A small-molecule ligand and the protein it binds are described below.
Small molecule (SMILES): N[C@@H](CCC(=O)O)C(=O)O

Sequence of chain 1.B:
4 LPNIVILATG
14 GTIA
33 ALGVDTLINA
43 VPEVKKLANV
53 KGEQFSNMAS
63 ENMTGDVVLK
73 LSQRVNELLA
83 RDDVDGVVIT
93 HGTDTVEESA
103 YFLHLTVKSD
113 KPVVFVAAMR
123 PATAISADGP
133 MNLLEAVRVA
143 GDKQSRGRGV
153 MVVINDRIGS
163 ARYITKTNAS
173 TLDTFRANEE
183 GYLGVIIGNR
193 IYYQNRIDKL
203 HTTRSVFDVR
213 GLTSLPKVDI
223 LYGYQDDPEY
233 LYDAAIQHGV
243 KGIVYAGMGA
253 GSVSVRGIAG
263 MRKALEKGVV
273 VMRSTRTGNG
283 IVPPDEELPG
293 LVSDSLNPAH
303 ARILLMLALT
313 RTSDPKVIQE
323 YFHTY

Sequence of chain 1.D:
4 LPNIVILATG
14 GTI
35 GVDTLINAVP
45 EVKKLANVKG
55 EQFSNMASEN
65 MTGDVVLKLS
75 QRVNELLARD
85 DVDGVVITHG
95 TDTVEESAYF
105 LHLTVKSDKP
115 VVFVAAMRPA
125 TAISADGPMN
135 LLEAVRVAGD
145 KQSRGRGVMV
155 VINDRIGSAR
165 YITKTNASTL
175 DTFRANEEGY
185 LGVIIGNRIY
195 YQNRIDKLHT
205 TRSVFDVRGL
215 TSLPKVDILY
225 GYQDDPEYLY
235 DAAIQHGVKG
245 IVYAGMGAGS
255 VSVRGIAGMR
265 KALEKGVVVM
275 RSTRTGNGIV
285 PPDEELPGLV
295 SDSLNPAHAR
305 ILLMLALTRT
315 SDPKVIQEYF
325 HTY

Binding-site contacts:
Ligand atom OE1 contacts residue ASP96 of chain 1.D at 4.2 Å.
Ligand atom CD contacts residue THR95 of chain 1.D at 3.6 Å.
Ligand atom O contacts residue SER62 of chain 1.D at 2.6 Å (h-bond).
Ligand atom OE2 contacts residue ILE16 of chain 1.D at 4.3 Å.
Ligand atom OXT contacts residue ALA61 of chain 1.D at 3.6 Å.
Ligand atom CD contacts residue GLY14 of chain 1.D at 4.3 Å.
Ligand atom OE2 contacts residue THR95 of chain 1.D at 3.9 Å.
Ligand atom C contacts residue GLU63 of chain 1.D at 3.5 Å.
Ligand atom C contacts residue ALA61 of chain 1.D at 4.4 Å (hydrophobic).
Ligand atom O contacts residue GLY94 of chain 1.D at 3.7 Å.
Ligand atom OE1 contacts residue GLY94 of chain 1.D at 3.6 Å.
Ligand atom OXT contacts residue THR95 of chain 1.D at 4.4 Å.
Ligand atom OE1 contacts residue THR95 of chain 1.D at 2.7 Å (h-bond).
Ligand atom OE2 contacts residue THR15 of chain 1.D at 2.7 Å (h-bond).
Ligand atom C contacts residue ASP96 of chain 1.D at 4.0 Å.
Ligand atom OE2 contacts residue ALA120 of chain 1.D at 3.9 Å.
Ligand atom CD contacts residue GLY94 of chain 1.D at 3.8 Å.
Ligand atom O contacts residue THR95 of chain 1.D at 3.6 Å (h-bond).
Ligand atom O contacts residue GLU63 of chain 1.D at 3.7 Å.
Ligand atom OE1 contacts residue ALA120 of chain 1.D at 3.9 Å.
Ligand atom CA contacts residue GLU63 of chain 1.D at 3.5 Å.
Ligand atom C contacts residue SER62 of chain 1.D at 3.5 Å.
Ligand atom C contacts residue THR95 of chain 1.D at 4.2 Å.
Ligand atom N contacts residue SER254 of chain 1.B at 3.4 Å (h-bond).
Ligand atom OXT contacts residue GLY94 of chain 1.D at 3.3 Å.
Ligand atom OXT contacts residue GLY14 of chain 1.D at 4.0 Å.
Ligand atom CD contacts residue THR15 of chain 1.D at 3.8 Å.
Ligand atom OE2 contacts residue GLY94 of chain 1.D at 3.5 Å.
Ligand atom N contacts residue ASP96 of chain 1.D at 2.6 Å (salt-bridge).
Ligand atom CD contacts residue ALA120 of chain 1.D at 4.0 Å (hydrophobic).
Ligand atom CA contacts residue ASP96 of chain 1.D at 3.7 Å.
Ligand atom N contacts residue GLU63 of chain 1.D at 2.8 Å (salt-bridge).
Ligand atom CG contacts residue THR15 of chain 1.D at 3.9 Å.
Ligand atom OE2 contacts residue GLY14 of chain 1.D at 3.3 Å.
Ligand atom CB contacts residue ASP96 of chain 1.D at 4.1 Å.
Ligand atom O contacts residue ASP96 of chain 1.D at 3.2 Å (salt-bridge).
Ligand atom OXT contacts residue SER62 of chain 1.D at 3.0 Å (h-bond).
Ligand atom OXT contacts residue GLU63 of chain 1.D at 4.0 Å.
Ligand atom C contacts residue GLY94 of chain 1.D at 3.8 Å.